Sequence of chain 1.B:
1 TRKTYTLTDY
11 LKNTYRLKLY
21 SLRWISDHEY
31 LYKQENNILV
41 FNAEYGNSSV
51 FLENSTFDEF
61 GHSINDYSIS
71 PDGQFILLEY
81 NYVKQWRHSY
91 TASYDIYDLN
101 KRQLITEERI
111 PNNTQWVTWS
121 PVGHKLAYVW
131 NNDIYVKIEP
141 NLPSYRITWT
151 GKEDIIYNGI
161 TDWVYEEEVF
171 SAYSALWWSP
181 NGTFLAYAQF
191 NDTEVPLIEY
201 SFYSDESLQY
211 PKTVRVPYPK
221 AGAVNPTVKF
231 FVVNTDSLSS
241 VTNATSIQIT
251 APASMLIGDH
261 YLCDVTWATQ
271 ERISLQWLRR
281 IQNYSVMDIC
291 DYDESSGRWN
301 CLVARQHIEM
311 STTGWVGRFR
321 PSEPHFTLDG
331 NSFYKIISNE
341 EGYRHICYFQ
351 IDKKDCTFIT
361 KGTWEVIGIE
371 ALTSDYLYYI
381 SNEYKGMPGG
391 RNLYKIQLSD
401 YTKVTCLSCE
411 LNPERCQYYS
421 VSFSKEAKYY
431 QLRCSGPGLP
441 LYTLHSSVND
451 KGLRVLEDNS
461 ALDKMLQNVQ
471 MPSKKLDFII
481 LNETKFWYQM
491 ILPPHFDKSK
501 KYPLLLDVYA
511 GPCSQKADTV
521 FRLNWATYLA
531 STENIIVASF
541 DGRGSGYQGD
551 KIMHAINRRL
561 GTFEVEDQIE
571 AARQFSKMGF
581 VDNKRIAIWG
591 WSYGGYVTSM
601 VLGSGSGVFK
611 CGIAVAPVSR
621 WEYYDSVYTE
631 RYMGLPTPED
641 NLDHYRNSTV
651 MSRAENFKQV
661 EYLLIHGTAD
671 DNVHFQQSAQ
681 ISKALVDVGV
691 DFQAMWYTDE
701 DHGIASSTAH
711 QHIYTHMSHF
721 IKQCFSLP

A protein and the small-molecule ligand that binds it are described below.
Small molecule (SMILES): CC(=O)N[C@H]1[C@H](O[C@H]2[C@H](O)[C@@H](NC(C)=O)CO[C@@H]2CO)O[C@H](CO)[C@@H](O)[C@@H]1O

Binding-site contacts:
Ligand atom C2 contacts residue ILE156 of chain 1.B at 4.5 Å (hydrophobic).
Ligand atom C1 contacts residue ASN191 of chain 1.B at 1.4 Å.
Ligand atom O6 contacts residue THR193 of chain 1.B at 3.5 Å.
Ligand atom O7 contacts residue LYS229 of chain 1.B at 4.2 Å.
Ligand atom C8 contacts residue GLU194 of chain 1.B at 4.2 Å.
Ligand atom C8 contacts residue GLN189 of chain 1.B at 4.3 Å.
Ligand atom C8 contacts residue ILE156 of chain 1.B at 3.9 Å (hydrophobic).
Ligand atom C7 contacts residue ILE156 of chain 1.B at 4.0 Å (hydrophobic).
Ligand atom C5 contacts residue ASN191 of chain 1.B at 3.6 Å.
Ligand atom O7 contacts residue GLN189 of chain 1.B at 4.1 Å.
Ligand atom O7 contacts residue ASN191 of chain 1.B at 3.4 Å (h-bond).
Ligand atom C3 contacts residue ASN191 of chain 1.B at 3.8 Å.
Ligand atom C5 contacts residue THR193 of chain 1.B at 3.7 Å.
Ligand atom C7 contacts residue THR193 of chain 1.B at 4.3 Å.
Ligand atom O5 contacts residue ASN191 of chain 1.B at 2.4 Å (h-bond).
Ligand atom O5 contacts residue THR193 of chain 1.B at 3.6 Å (h-bond).
Ligand atom C6 contacts residue THR193 of chain 1.B at 4.4 Å.
Ligand atom C8 contacts residue THR150 of chain 1.B at 4.0 Å.
Ligand atom C1 contacts residue ILE156 of chain 1.B at 4.0 Å (hydrophobic).
Ligand atom N2 contacts residue ASN191 of chain 1.B at 2.9 Å (h-bond).
Ligand atom C2 contacts residue ASN191 of chain 1.B at 2.5 Å.
Ligand atom C7 contacts residue ASN191 of chain 1.B at 3.4 Å.
Ligand atom C8 contacts residue THR193 of chain 1.B at 4.0 Å.
Ligand atom N2 contacts residue ILE156 of chain 1.B at 3.7 Å.
Ligand atom O6 contacts residue GLU194 of chain 1.B at 3.6 Å.
Ligand atom O7 contacts residue THR193 of chain 1.B at 4.0 Å.
Ligand atom C1 contacts residue THR193 of chain 1.B at 3.4 Å.
Ligand atom C4 contacts residue ASN191 of chain 1.B at 4.3 Å.